Binding-site contacts:
Ligand atom C7 contacts residue ASN66 of chain 1.C at 3.9 Å.
Ligand atom O7 contacts residue TYR33 of chain 1.C at 3.1 Å.
Ligand atom C4 contacts residue ASN66 of chain 1.C at 4.3 Å.
Ligand atom C1 contacts residue ASN66 of chain 1.C at 1.5 Å.
Ligand atom N2 contacts residue TYR33 of chain 1.C at 4.1 Å.
Ligand atom N2 contacts residue ASN66 of chain 1.C at 2.8 Å (h-bond).
Ligand atom C7 contacts residue TYR33 of chain 1.C at 3.5 Å (hydrophobic).
Ligand atom C3 contacts residue ASN66 of chain 1.C at 3.8 Å.
Ligand atom C2 contacts residue ASN66 of chain 1.C at 2.4 Å.
Ligand atom C5 contacts residue ASN66 of chain 1.C at 3.8 Å.
Ligand atom C8 contacts residue TYR33 of chain 1.C at 3.6 Å (hydrophobic).
Ligand atom C2 contacts residue TYR33 of chain 1.C at 4.4 Å (hydrophobic).
Ligand atom O5 contacts residue ASN66 of chain 1.C at 2.5 Å (h-bond).

The protein below binds the small molecule below.
Small molecule (SMILES): CC(=O)N[C@@H]1[C@@H](O)[C@H](O)[C@@H](CO)O[C@H]1O

Sequence of chain 1.C:
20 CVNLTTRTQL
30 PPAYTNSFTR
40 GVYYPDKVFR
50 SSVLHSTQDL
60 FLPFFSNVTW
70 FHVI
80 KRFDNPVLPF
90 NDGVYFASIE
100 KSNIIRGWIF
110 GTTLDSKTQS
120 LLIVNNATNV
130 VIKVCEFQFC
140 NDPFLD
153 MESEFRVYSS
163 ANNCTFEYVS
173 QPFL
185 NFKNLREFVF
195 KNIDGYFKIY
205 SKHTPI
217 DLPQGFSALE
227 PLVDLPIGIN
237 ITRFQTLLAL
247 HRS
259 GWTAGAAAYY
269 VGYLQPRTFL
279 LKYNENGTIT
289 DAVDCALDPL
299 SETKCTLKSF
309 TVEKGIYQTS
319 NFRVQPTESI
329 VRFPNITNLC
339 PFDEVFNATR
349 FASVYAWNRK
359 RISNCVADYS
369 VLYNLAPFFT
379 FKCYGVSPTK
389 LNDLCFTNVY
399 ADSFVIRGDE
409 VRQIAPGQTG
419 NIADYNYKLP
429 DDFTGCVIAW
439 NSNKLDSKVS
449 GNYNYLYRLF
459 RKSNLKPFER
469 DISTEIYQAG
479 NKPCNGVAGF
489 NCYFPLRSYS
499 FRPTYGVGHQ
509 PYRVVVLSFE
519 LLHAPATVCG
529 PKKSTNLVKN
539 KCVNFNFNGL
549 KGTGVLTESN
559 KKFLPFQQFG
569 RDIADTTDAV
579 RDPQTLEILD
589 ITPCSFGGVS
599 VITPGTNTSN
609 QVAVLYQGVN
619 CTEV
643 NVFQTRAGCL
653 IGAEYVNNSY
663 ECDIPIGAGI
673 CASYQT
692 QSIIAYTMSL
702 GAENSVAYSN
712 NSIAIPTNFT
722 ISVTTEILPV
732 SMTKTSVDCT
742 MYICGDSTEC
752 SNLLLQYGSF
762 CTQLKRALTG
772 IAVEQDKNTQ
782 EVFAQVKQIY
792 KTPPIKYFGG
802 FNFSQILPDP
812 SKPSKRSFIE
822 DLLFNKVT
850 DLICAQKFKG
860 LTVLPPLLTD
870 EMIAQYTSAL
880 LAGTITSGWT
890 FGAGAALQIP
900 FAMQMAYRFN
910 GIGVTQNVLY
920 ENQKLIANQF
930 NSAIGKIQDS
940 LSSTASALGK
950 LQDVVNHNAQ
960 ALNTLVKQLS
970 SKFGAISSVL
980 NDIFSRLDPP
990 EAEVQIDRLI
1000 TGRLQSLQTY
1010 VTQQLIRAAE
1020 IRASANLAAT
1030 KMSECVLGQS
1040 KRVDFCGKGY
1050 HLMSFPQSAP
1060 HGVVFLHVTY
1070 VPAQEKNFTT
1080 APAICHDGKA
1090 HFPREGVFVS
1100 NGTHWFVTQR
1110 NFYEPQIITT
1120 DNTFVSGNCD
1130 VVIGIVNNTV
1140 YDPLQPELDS